Sequence of chain 1.D:
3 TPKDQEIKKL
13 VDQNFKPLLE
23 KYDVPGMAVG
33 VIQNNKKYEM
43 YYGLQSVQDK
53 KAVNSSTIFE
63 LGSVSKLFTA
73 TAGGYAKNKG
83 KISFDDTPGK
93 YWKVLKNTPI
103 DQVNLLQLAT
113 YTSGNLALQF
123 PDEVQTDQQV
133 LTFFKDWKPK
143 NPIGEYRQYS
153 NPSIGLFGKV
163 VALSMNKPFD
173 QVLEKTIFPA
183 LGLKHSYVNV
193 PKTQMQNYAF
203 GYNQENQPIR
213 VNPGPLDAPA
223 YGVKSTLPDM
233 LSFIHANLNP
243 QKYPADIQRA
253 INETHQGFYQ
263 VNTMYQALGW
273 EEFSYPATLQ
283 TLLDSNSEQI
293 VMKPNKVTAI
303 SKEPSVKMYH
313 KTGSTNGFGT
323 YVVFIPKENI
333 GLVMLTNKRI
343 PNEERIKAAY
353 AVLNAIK

This protein binds this small molecule.
Small molecule (SMILES): CCN(C)C(=O)c1ccc(B(O)O)cc1

Binding-site contacts:
Ligand atom C1 contacts residue EPE1 of chain 1.W at 3.8 Å.
Ligand atom N contacts residue GLN121 of chain 1.D at 3.6 Å.
Ligand atom C6 contacts residue TYR223 of chain 1.D at 3.4 Å (hydrophobic).
Ligand atom C5 contacts residue TYR223 of chain 1.D at 4.3 Å (hydrophobic).
Ligand atom C1 contacts residue ASN318 of chain 1.D at 4.2 Å.
Ligand atom C2 contacts residue ASN318 of chain 1.D at 4.2 Å.
Ligand atom O1 contacts residue ASN153 of chain 1.D at 3.3 Å (h-bond).
Ligand atom C7 contacts residue ASN153 of chain 1.D at 3.9 Å.
Ligand atom C6 contacts residue ASN153 of chain 1.D at 3.5 Å.
Ligand atom C3 contacts residue TYR223 of chain 1.D at 4.2 Å (hydrophobic).
Ligand atom C10 contacts residue ASN153 of chain 1.D at 3.4 Å.
Ligand atom O1 contacts residue TYR223 of chain 1.D at 4.1 Å.
Ligand atom C9 contacts residue ASN153 of chain 1.D at 3.8 Å.
Ligand atom C7 contacts residue SER65 of chain 1.D at 3.1 Å.
Ligand atom C4 contacts residue GLN121 of chain 1.D at 3.5 Å.
Ligand atom C8 contacts residue SER65 of chain 1.D at 2.6 Å.
Ligand atom C5 contacts residue ASN153 of chain 1.D at 3.3 Å.
Ligand atom O3 contacts residue LYS68 of chain 1.D at 4.0 Å.
Ligand atom B contacts residue SER65 of chain 1.D at 1.4 Å.
Ligand atom C9 contacts residue SER65 of chain 1.D at 3.7 Å.
Ligand atom C8 contacts residue SER316 of chain 1.D at 3.6 Å.
Ligand atom C6 contacts residue SER316 of chain 1.D at 4.0 Å.
Ligand atom C1 contacts residue THR317 of chain 1.D at 4.2 Å.
Ligand atom C3 contacts residue GLN121 of chain 1.D at 3.4 Å.
Ligand atom O2 contacts residue GLY315 of chain 1.D at 3.5 Å.
Ligand atom B contacts residue SER316 of chain 1.D at 3.8 Å.
Ligand atom O2 contacts residue SER316 of chain 1.D at 2.6 Å (h-bond).
Ligand atom C7 contacts residue SER316 of chain 1.D at 3.3 Å.
Ligand atom C1 contacts residue TYR223 of chain 1.D at 3.9 Å (hydrophobic).
Ligand atom O2 contacts residue GLY64 of chain 1.D at 4.0 Å.
Ligand atom C3 contacts residue EPE1 of chain 1.W at 3.9 Å.
Ligand atom C7 contacts residue TYR223 of chain 1.D at 3.7 Å (hydrophobic).
Ligand atom C8 contacts residue ASN153 of chain 1.D at 4.0 Å.
Ligand atom O3 contacts residue TYR151 of chain 1.D at 2.5 Å (h-bond).
Ligand atom O1 contacts residue GLN121 of chain 1.D at 3.0 Å (h-bond).
Ligand atom C4 contacts residue TYR223 of chain 1.D at 4.1 Å (hydrophobic).
Ligand atom O3 contacts residue SER65 of chain 1.D at 1.8 Å (h-bond).
Ligand atom B contacts residue TYR151 of chain 1.D at 3.8 Å.
Ligand atom O2 contacts residue SER65 of chain 1.D at 2.0 Å (h-bond).
Ligand atom C4 contacts residue ASN153 of chain 1.D at 3.7 Å.